Sequence of chain 1.A:
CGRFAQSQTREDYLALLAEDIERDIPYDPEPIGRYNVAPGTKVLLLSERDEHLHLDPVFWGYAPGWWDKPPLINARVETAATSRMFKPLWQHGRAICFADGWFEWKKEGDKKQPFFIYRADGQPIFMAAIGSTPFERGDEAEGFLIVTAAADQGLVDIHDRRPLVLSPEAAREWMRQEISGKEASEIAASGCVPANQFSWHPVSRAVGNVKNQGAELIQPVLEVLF

A small-molecule ligand and the protein it binds are described below.
Small molecule (SMILES): Cc1cn([C@H]2C[C@H](O[P](=O)(O)OC[C@H]3O[C@@H](n4cc(C)c(=O)[nH]c4=O)C[C@@H]3O[P](=O)(O)OC[C@H]3O[C@@H](n4ccc(N)nc4=O)C[C@@H]3O)[C@@H](COP(=O)=O)O2)c(=O)[nH]c1=O

Binding-site contacts:
Ligand atom N3 contacts residue TRP66 of chain 1.A at 3.3 Å.
Ligand atom N3 contacts residue LYS69 of chain 1.A at 3.9 Å.
Ligand atom O2 contacts residue ARG84 of chain 1.A at 3.2 Å.
Ligand atom C4' contacts residue ASN74 of chain 1.A at 3.5 Å.
Ligand atom O5' contacts residue ARG76 of chain 1.A at 3.7 Å.
Ligand atom C7 contacts residue TRP66 of chain 1.A at 3.9 Å (hydrophobic).
Ligand atom OP1 contacts residue ARG76 of chain 1.A at 2.9 Å (salt-bridge).
Ligand atom O2 contacts residue LYS69 of chain 1.A at 3.5 Å.
Ligand atom C4 contacts residue TRP66 of chain 1.A at 3.7 Å (hydrophobic).
Ligand atom O3' contacts residue MET85 of chain 1.A at 3.7 Å.
Ligand atom O2 contacts residue MET85 of chain 1.A at 3.5 Å.
Ligand atom O4 contacts residue TRP66 of chain 1.A at 3.6 Å.
Ligand atom O3' contacts residue PED1 of chain 1.C at 1.6 Å.
Ligand atom C5' contacts residue MET85 of chain 1.A at 3.6 Å (hydrophobic).
Ligand atom N1 contacts residue ARG84 of chain 1.A at 3.8 Å.
Ligand atom C6 contacts residue TRP66 of chain 1.A at 3.5 Å (hydrophobic).
Ligand atom O3' contacts residue ARG76 of chain 1.A at 3.8 Å.
Ligand atom O2 contacts residue TRP66 of chain 1.A at 3.8 Å.
Ligand atom OP1 contacts residue SER83 of chain 1.A at 2.6 Å (h-bond).
Ligand atom OP1 contacts residue PHE86 of chain 1.A at 3.5 Å.
Ligand atom O3' contacts residue PHE86 of chain 1.A at 3.4 Å.
Ligand atom O2 contacts residue TRP67 of chain 1.A at 3.5 Å.
Ligand atom O4' contacts residue ARG84 of chain 1.A at 3.5 Å (salt-bridge).
Ligand atom C5 contacts residue TRP66 of chain 1.A at 3.5 Å (hydrophobic).
Ligand atom N1 contacts residue TRP66 of chain 1.A at 3.4 Å.
Ligand atom C3' contacts residue PED1 of chain 1.C at 2.6 Å.
Ligand atom OP1 contacts residue ALA75 of chain 1.A at 3.8 Å.
Ligand atom O4' contacts residue TRP67 of chain 1.A at 3.5 Å.
Ligand atom N3 contacts residue ARG84 of chain 1.A at 3.6 Å.
Ligand atom C5' contacts residue ASN74 of chain 1.A at 3.1 Å.
Ligand atom C2 contacts residue TRP66 of chain 1.A at 3.4 Å (hydrophobic).
Ligand atom C2' contacts residue PED1 of chain 1.C at 3.2 Å.
Ligand atom O3' contacts residue ASN74 of chain 1.A at 3.8 Å.
Ligand atom C6 contacts residue ARG84 of chain 1.A at 3.8 Å.
Ligand atom C4 contacts residue ARG84 of chain 1.A at 3.3 Å.
Ligand atom O4 contacts residue ARG84 of chain 1.A at 3.7 Å.
Ligand atom C2 contacts residue ARG84 of chain 1.A at 3.6 Å.
Ligand atom C5 contacts residue ARG84 of chain 1.A at 3.4 Å.
Ligand atom O4' contacts residue LEU72 of chain 1.A at 3.7 Å.
Ligand atom OP2 contacts residue ARG76 of chain 1.A at 3.5 Å.